Binding-site contacts:
Ligand atom O3 contacts residue ALA413 of chain 1.A at 3.4 Å.
Ligand atom O1B contacts residue THR313 of chain 1.A at 2.7 Å (h-bond).
Ligand atom O3 contacts residue GLN415 of chain 1.A at 2.9 Å (h-bond).
Ligand atom F1 contacts residue THR313 of chain 1.A at 3.5 Å.
Ligand atom O4 contacts residue TRP393 of chain 1.A at 2.8 Å (h-bond).
Ligand atom O1A contacts residue TRP393 of chain 1.A at 3.3 Å (h-bond).
Ligand atom C2' contacts residue GLU398 of chain 1.A at 3.3 Å.
Ligand atom N3 contacts residue TRP372 of chain 1.A at 3.3 Å.
Ligand atom O2A contacts residue SER395 of chain 1.A at 2.3 Å (h-bond).
Ligand atom O3A contacts residue HIS390 of chain 1.A at 3.2 Å (h-bond).
Ligand atom O6' contacts residue ALA373 of chain 1.A at 3.2 Å (h-bond).
Ligand atom O5' contacts residue ASN394 of chain 1.A at 3.2 Å.
Ligand atom O6 contacts residue KMP1 of chain 1.G at 2.6 Å (h-bond).
Ligand atom O2A contacts residue HIS390 of chain 1.A at 3.1 Å.
Ligand atom N3 contacts residue ALA373 of chain 1.A at 2.5 Å (h-bond).
Ligand atom O2' contacts residue GLU398 of chain 1.A at 2.5 Å (salt-bridge).
Ligand atom O4 contacts residue GLU414 of chain 1.A at 2.5 Å (salt-bridge).
Ligand atom O1A contacts residue GLY392 of chain 1.A at 3.2 Å.
Ligand atom O1A contacts residue ASN394 of chain 1.A at 3.0 Å (h-bond).
Ligand atom C7' contacts residue ALA373 of chain 1.A at 3.5 Å (hydrophobic).
Ligand atom O2B contacts residue SER312 of chain 1.A at 3.3 Å.
Ligand atom O1B contacts residue SER312 of chain 1.A at 3.2 Å (h-bond).
Ligand atom C2' contacts residue GLN375 of chain 1.A at 3.2 Å.
Ligand atom O3 contacts residue GLU414 of chain 1.A at 2.7 Å (salt-bridge).
Ligand atom C3' contacts residue GLU398 of chain 1.A at 3.4 Å.
Ligand atom O2' contacts residue GLN375 of chain 1.A at 3.1 Å (h-bond).
Ligand atom N1 contacts residue TRP372 of chain 1.A at 3.3 Å.
Ligand atom O6' contacts residue TRP372 of chain 1.A at 3.3 Å.
Ligand atom O6 contacts residue GLY166 of chain 1.A at 3.3 Å (h-bond).
Ligand atom C6' contacts residue TRP372 of chain 1.A at 3.1 Å (hydrophobic).
Ligand atom O5 contacts residue KMP1 of chain 1.G at 3.1 Å.
Ligand atom C1 contacts residue KMP1 of chain 1.G at 3.4 Å.
Ligand atom C6 contacts residue GLY166 of chain 1.A at 3.4 Å.
Ligand atom O1B contacts residue HIS390 of chain 1.A at 3.1 Å (h-bond).
Ligand atom F1 contacts residue GLN415 of chain 1.A at 2.9 Å.
Ligand atom C6' contacts residue ALA373 of chain 1.A at 3.3 Å (hydrophobic).
Ligand atom O6 contacts residue HIS40 of chain 1.A at 3.2 Å.
Ligand atom O7' contacts residue ALA373 of chain 1.A at 2.8 Å (h-bond).
Ligand atom O3' contacts residue GLU398 of chain 1.A at 2.5 Å (salt-bridge).
Ligand atom C9' contacts residue TRP372 of chain 1.A at 3.5 Å (hydrophobic).

The small molecule below binds the protein below.
Small molecule (SMILES): O=c1ccn([C@@H]2O[C@H](CO[P](=O)(O)O[P](=O)(O)O[C@H]3O[C@H](CO)[C@@H](O)[C@H](O)[C@H]3F)[C@@H](O)[C@H]2O)c(=O)[nH]1

Sequence of chain 1.A:
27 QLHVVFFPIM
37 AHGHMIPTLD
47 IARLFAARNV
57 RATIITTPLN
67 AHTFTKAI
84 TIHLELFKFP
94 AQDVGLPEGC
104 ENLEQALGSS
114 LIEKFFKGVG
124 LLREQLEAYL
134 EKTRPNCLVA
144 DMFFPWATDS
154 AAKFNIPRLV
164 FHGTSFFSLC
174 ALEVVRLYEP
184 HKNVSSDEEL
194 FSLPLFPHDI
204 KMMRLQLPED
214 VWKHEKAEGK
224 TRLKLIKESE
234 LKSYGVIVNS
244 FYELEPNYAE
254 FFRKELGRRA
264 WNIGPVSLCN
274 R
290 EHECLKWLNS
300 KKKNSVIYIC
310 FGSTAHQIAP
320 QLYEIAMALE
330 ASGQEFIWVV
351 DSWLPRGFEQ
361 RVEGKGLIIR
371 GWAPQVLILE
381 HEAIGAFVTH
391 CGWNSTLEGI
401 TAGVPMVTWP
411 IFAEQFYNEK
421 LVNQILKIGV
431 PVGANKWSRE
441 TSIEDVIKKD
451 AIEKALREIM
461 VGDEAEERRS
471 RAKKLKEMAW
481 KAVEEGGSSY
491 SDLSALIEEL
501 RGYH